Binding-site contacts:
Ligand atom C27 contacts residue ILE33 of chain 4.A at 4.2 Å (hydrophobic).
Ligand atom O02 contacts residue ASN30 of chain 4.A at 4.1 Å.
Ligand atom C35 contacts residue GLU81 of chain 4.A at 4.0 Å.
Ligand atom C26 contacts residue ASN30 of chain 4.A at 3.9 Å.
Ligand atom C34 contacts residue PHE66 of chain 4.A at 3.4 Å (hydrophobic).
Ligand atom N06 contacts residue PHE66 of chain 4.A at 4.2 Å.
Ligand atom O06 contacts residue ARG83 of chain 4.A at 3.7 Å.
Ligand atom C27 contacts residue PHE66 of chain 4.A at 3.9 Å (hydrophobic).
Ligand atom C33 contacts residue ILE79 of chain 4.A at 4.3 Å (hydrophobic).
Ligand atom C05 contacts residue MET32 of chain 4.A at 4.1 Å (hydrophobic).
Ligand atom C03 contacts residue PHE66 of chain 4.A at 4.5 Å (hydrophobic).
Ligand atom C26 contacts residue PHE66 of chain 4.A at 3.7 Å (hydrophobic).
Ligand atom C27 contacts residue ASN30 of chain 4.A at 3.8 Å.
Ligand atom C07 contacts residue ILE79 of chain 4.A at 4.3 Å (hydrophobic).
Ligand atom N06 contacts residue MET32 of chain 4.A at 4.5 Å.
Ligand atom C35 contacts residue GLY82 of chain 4.A at 4.0 Å.
Ligand atom O06 contacts residue ILE79 of chain 4.A at 4.0 Å.
Ligand atom C06 contacts residue PHE66 of chain 4.A at 4.4 Å (hydrophobic).
Ligand atom O03 contacts residue PHE66 of chain 4.A at 4.2 Å.
Ligand atom C05 contacts residue PHE66 of chain 4.A at 4.3 Å (hydrophobic).
Ligand atom C28 contacts residue PHE66 of chain 4.A at 4.1 Å (hydrophobic).
Ligand atom C35 contacts residue PHE66 of chain 4.A at 3.5 Å (hydrophobic).
Ligand atom C04 contacts residue MET32 of chain 4.A at 3.5 Å (hydrophobic).
Ligand atom O07 contacts residue MET32 of chain 4.A at 3.8 Å.
Ligand atom C34 contacts residue LEU36 of chain 4.A at 4.1 Å (hydrophobic).
Ligand atom C36 contacts residue GLY82 of chain 4.A at 4.2 Å.
Ligand atom C02 contacts residue MET32 of chain 4.A at 4.0 Å (hydrophobic).
Ligand atom C06 contacts residue MET32 of chain 4.A at 3.5 Å (hydrophobic).
Ligand atom C04 contacts residue PHE66 of chain 4.A at 3.6 Å (hydrophobic).
Ligand atom C03 contacts residue MET32 of chain 4.A at 4.4 Å (hydrophobic).
Ligand atom C37 contacts residue ILE79 of chain 4.A at 4.4 Å (hydrophobic).
Ligand atom C29 contacts residue PHE66 of chain 4.A at 4.1 Å (hydrophobic).
Ligand atom C34 contacts residue MET32 of chain 4.A at 3.5 Å (hydrophobic).
Ligand atom C35 contacts residue LEU36 of chain 4.A at 3.7 Å (hydrophobic).
Ligand atom C36 contacts residue GLU81 of chain 4.A at 4.0 Å.
Ligand atom C36 contacts residue ARG83 of chain 4.A at 4.1 Å.
Ligand atom N04 contacts residue PHE66 of chain 4.A at 4.0 Å.

The protein below binds the small molecule below.
Small molecule (SMILES): C[C@H](C[C@@H](C[C@H](C[C@@H](C[C@@H](CCN1CCCC1=O)N1CCCC1=O)N1CCCC1=O)N1CCCC1=O)N1CCCC1=O)N1CCCC1=O

Sequence of chain 4.A:
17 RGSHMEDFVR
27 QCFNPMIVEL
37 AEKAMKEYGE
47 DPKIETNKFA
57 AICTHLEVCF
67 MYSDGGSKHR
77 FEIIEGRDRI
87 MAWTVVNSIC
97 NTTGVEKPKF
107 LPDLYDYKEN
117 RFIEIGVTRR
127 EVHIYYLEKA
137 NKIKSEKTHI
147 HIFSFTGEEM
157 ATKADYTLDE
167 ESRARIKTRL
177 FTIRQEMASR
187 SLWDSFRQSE